Binding-site contacts:
Ligand atom C1 contacts residue PHE188 of chain 3.A at 4.0 Å (hydrophobic).
Ligand atom C18 contacts residue VAL304 of chain 3.A at 4.1 Å (hydrophobic).
Ligand atom C15 contacts residue MET212 of chain 3.A at 3.5 Å (hydrophobic).
Ligand atom C3 contacts residue ASN264 of chain 3.A at 3.9 Å.
Ligand atom C14 contacts residue MET212 of chain 3.A at 4.1 Å (hydrophobic).
Ligand atom C19 contacts residue ASP247 of chain 3.A at 3.7 Å.
Ligand atom C15 contacts residue LEU233 of chain 3.A at 4.0 Å (hydrophobic).
Ligand atom C4 contacts residue MET245 of chain 3.A at 3.6 Å (hydrophobic).
Ligand atom C7 contacts residue MET212 of chain 3.A at 3.9 Å (hydrophobic).
Ligand atom C6 contacts residue ASP247 of chain 3.A at 3.5 Å.
Ligand atom C19 contacts residue LEU262 of chain 3.A at 3.6 Å (hydrophobic).
Ligand atom C12 contacts residue HIS192 of chain 3.A at 3.4 Å.
Ligand atom O2 contacts residue THR224 of chain 3.A at 4.0 Å.
Ligand atom C16 contacts residue MET212 of chain 3.A at 4.1 Å (hydrophobic).
Ligand atom C7 contacts residue ASP247 of chain 3.A at 3.7 Å.
Ligand atom C19 contacts residue MET245 of chain 3.A at 4.1 Å (hydrophobic).
Ligand atom C8 contacts residue ASP247 of chain 3.A at 3.6 Å.
Ligand atom C7 contacts residue GLN210 of chain 3.A at 3.5 Å.
Ligand atom C18 contacts residue PHE300 of chain 3.A at 3.9 Å (hydrophobic).
Ligand atom C4 contacts residue PHE188 of chain 3.A at 4.1 Å (hydrophobic).
Ligand atom C16 contacts residue LEU233 of chain 3.A at 3.7 Å (hydrophobic).
Ligand atom O1 contacts residue VAL182 of chain 3.A at 3.3 Å.
Ligand atom C6 contacts residue GLN210 of chain 3.A at 3.4 Å.
Ligand atom C1 contacts residue PHE308 of chain 3.A at 4.2 Å (hydrophobic).
Ligand atom C11 contacts residue HIS192 of chain 3.A at 4.0 Å.
Ligand atom C9 contacts residue PHE188 of chain 3.A at 3.7 Å (hydrophobic).
Ligand atom C16 contacts residue SER194 of chain 3.A at 4.1 Å.
Ligand atom C6 contacts residue SER235 of chain 3.A at 3.9 Å.
Ligand atom C6 contacts residue ALA237 of chain 3.A at 3.5 Å (hydrophobic).
Ligand atom C4 contacts residue GLN210 of chain 3.A at 3.7 Å.
Ligand atom C7 contacts residue SER235 of chain 3.A at 3.8 Å.
Ligand atom O1 contacts residue ASN264 of chain 3.A at 4.1 Å.
Ligand atom C16 contacts residue SER214 of chain 3.A at 4.0 Å.
Ligand atom C5 contacts residue GLN210 of chain 3.A at 4.1 Å.
Ligand atom C1 contacts residue ASN264 of chain 3.A at 4.0 Å.
Ligand atom C2 contacts residue ASN264 of chain 3.A at 3.3 Å.
Ligand atom O1 contacts residue ASN181 of chain 3.A at 3.6 Å.
Ligand atom C3 contacts residue MET245 of chain 3.A at 3.7 Å (hydrophobic).
Ligand atom O1 contacts residue MET245 of chain 3.A at 3.6 Å.
Ligand atom C5 contacts residue MET245 of chain 3.A at 4.0 Å (hydrophobic).

Sequence of chain 3.A:
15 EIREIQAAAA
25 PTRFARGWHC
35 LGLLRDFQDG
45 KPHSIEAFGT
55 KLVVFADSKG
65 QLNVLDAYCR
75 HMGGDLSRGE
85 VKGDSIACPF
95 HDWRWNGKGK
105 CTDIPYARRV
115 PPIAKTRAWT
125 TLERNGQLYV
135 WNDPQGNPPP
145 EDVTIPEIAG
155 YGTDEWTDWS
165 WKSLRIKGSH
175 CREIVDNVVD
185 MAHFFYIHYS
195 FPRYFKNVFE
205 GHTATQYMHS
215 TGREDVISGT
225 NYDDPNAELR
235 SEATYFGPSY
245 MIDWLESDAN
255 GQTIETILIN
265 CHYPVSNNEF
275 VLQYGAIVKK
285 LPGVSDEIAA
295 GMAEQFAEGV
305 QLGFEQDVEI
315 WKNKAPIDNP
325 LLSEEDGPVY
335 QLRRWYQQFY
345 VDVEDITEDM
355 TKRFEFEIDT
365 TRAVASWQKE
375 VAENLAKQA

A small-molecule ligand and the protein it binds are described below.
Small molecule (SMILES): C[C@]12CCC(=O)C=C1CC[C@@H]1[C@@H]2CC[C@]2(C)C(=O)CC[C@@H]12